Sequence of chain 1.B:
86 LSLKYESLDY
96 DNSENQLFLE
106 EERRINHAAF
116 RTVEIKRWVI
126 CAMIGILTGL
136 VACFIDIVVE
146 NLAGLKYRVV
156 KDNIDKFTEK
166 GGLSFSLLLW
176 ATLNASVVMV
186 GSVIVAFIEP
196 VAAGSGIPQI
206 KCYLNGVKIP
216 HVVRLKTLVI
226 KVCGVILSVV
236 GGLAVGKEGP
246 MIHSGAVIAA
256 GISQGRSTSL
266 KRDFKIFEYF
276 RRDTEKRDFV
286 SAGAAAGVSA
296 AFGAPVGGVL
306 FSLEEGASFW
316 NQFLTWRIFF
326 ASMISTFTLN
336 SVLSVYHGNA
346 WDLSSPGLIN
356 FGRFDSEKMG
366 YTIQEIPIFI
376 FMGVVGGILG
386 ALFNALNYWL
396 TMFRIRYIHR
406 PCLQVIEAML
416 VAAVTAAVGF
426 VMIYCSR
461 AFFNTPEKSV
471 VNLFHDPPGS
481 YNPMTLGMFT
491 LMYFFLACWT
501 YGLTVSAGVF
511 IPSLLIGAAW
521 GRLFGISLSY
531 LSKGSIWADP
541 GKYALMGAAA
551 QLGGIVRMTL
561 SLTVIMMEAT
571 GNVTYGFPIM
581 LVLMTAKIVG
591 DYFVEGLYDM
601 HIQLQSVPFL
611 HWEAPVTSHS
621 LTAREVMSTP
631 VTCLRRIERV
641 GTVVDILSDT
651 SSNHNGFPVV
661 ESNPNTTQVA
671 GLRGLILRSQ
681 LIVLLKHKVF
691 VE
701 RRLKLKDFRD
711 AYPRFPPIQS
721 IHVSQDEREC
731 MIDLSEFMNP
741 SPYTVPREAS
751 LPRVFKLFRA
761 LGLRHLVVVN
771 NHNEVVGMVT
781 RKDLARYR

A protein and the small-molecule ligand that binds it are described below.
Small molecule (SMILES): CCCCCCCCC(=O)OC[C@H](COP(=O)(O)O[C@@H]1[C@H](O)[C@H](OP(=O)(O)O)[C@@H](O)[C@H](O)[C@H]1O)OC(=O)CCCCCCCC

Binding-site contacts:
Ligand atom O29 contacts residue VAL218 of chain 1.B at 3.6 Å (h-bond).
Ligand atom C15 contacts residue SER262 of chain 1.B at 3.6 Å.
Ligand atom C26 contacts residue VAL218 of chain 1.B at 3.5 Å (hydrophobic).
Ligand atom O23 contacts residue ARG261 of chain 1.B at 3.8 Å.
Ligand atom C37 contacts residue ARG261 of chain 1.B at 3.7 Å.
Ligand atom O18 contacts residue LEU220 of chain 1.B at 3.4 Å (h-bond).
Ligand atom C14 contacts residue SER262 of chain 1.B at 3.4 Å.
Ligand atom O19 contacts residue SER262 of chain 1.B at 3.2 Å (h-bond).
Ligand atom O11 contacts residue LEU223 of chain 1.B at 3.7 Å.
Ligand atom O38 contacts residue GLY256 of chain 1.B at 3.4 Å (h-bond).
Ligand atom P30 contacts residue ARG714 of chain 1.B at 3.8 Å.
Ligand atom C34 contacts residue THR263 of chain 1.B at 3.5 Å.
Ligand atom O25 contacts residue ALA255 of chain 1.B at 3.3 Å (h-bond).
Ligand atom O27 contacts residue LYS281 of chain 1.B at 3.4 Å (salt-bridge).
Ligand atom C41 contacts residue ILE257 of chain 1.B at 3.8 Å (hydrophobic).
Ligand atom O31 contacts residue ARG714 of chain 1.B at 2.6 Å (salt-bridge).
Ligand atom C45 contacts residue MET128 of chain 1.B at 3.7 Å (hydrophobic).
Ligand atom O19 contacts residue SER264 of chain 1.B at 2.9 Å (h-bond).
Ligand atom O36 contacts residue SER262 of chain 1.B at 2.8 Å (h-bond).
Ligand atom C10 contacts residue LEU220 of chain 1.B at 3.9 Å (hydrophobic).
Ligand atom P17 contacts residue SER264 of chain 1.B at 3.6 Å.
Ligand atom O29 contacts residue ARG714 of chain 1.B at 3.7 Å.
Ligand atom C04 contacts residue LEU132 of chain 1.B at 3.6 Å (hydrophobic).
Ligand atom O33 contacts residue PRO215 of chain 1.B at 3.6 Å (h-bond).
Ligand atom C21 contacts residue THR263 of chain 1.B at 3.7 Å.
Ligand atom C37 contacts residue SER262 of chain 1.B at 3.6 Å.
Ligand atom O38 contacts residue SER262 of chain 1.B at 3.5 Å.
Ligand atom O11 contacts residue LEU220 of chain 1.B at 3.1 Å.
Ligand atom O38 contacts residue ARG261 of chain 1.B at 2.6 Å (salt-bridge).
Ligand atom O23 contacts residue GLN259 of chain 1.B at 3.5 Å.
Ligand atom O27 contacts residue VAL218 of chain 1.B at 3.4 Å.
Ligand atom C09 contacts residue ILE253 of chain 1.B at 3.5 Å (hydrophobic).
Ligand atom O25 contacts residue LYS281 of chain 1.B at 3.8 Å.
Ligand atom O18 contacts residue SER264 of chain 1.B at 2.3 Å (h-bond).
Ligand atom O33 contacts residue ARG219 of chain 1.B at 2.7 Å (salt-bridge).
Ligand atom O19 contacts residue THR263 of chain 1.B at 2.5 Å (h-bond).
Ligand atom C46 contacts residue MET128 of chain 1.B at 3.4 Å (hydrophobic).
Ligand atom O35 contacts residue ARG714 of chain 1.B at 3.0 Å (salt-bridge).
Ligand atom O16 contacts residue LEU220 of chain 1.B at 3.7 Å.
Ligand atom O35 contacts residue THR263 of chain 1.B at 3.6 Å.